Sequence of chain 1.B:
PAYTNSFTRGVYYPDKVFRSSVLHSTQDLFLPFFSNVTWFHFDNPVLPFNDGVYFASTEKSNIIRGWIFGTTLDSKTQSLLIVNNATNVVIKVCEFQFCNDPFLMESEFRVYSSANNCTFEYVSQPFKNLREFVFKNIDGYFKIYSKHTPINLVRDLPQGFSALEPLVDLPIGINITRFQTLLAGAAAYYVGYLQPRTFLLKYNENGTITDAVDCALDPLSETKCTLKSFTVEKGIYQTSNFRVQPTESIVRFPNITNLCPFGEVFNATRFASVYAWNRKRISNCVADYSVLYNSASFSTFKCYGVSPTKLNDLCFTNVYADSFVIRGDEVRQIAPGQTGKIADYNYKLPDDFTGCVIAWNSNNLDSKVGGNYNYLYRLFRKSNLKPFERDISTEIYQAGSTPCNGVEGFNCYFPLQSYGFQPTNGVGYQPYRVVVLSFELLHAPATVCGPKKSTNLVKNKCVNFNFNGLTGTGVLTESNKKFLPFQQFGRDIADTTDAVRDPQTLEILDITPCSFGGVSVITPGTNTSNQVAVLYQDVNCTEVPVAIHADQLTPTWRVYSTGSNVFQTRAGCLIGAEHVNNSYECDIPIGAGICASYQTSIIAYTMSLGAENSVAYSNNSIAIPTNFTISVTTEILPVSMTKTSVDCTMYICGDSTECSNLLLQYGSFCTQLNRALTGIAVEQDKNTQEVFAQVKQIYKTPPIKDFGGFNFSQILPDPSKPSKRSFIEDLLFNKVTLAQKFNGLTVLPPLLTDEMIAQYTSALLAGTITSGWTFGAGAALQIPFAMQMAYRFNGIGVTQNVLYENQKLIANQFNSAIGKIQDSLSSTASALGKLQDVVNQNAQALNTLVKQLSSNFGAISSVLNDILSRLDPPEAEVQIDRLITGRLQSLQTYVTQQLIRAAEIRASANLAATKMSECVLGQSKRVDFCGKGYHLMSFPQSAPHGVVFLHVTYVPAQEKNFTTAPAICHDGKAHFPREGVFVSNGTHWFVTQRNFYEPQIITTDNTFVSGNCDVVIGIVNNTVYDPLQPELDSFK

Binding-site contacts:
Ligand atom O5 contacts residue ASN61 of chain 1.B at 2.4 Å (h-bond).
Ligand atom C7 contacts residue ASN61 of chain 1.B at 3.9 Å.
Ligand atom O7 contacts residue PRO631 of chain 1.B at 4.4 Å.
Ligand atom C7 contacts residue PRO631 of chain 1.B at 4.5 Å (hydrophobic).
Ligand atom O7 contacts residue ASN61 of chain 1.B at 4.4 Å.
Ligand atom C8 contacts residue PHE59 of chain 1.B at 3.6 Å (hydrophobic).
Ligand atom C4 contacts residue ASN61 of chain 1.B at 4.2 Å.
Ligand atom N2 contacts residue ASN61 of chain 1.B at 3.0 Å (h-bond).
Ligand atom O5 contacts residue TYR28 of chain 1.B at 4.2 Å.
Ligand atom C1 contacts residue ASN61 of chain 1.B at 1.4 Å.
Ligand atom C2 contacts residue ASN61 of chain 1.B at 2.5 Å.
Ligand atom C5 contacts residue ASN61 of chain 1.B at 3.7 Å.
Ligand atom C3 contacts residue ASN61 of chain 1.B at 3.8 Å.
Ligand atom O6 contacts residue TYR28 of chain 1.B at 4.5 Å.
Ligand atom C8 contacts residue PRO631 of chain 1.B at 3.8 Å (hydrophobic).

The protein below binds the small molecule below.
Small molecule (SMILES): CC(=O)N[C@@H]1[C@@H](O)[C@H](O)[C@@H](CO)O[C@H]1O